Binding-site contacts:
Ligand atom O4B contacts residue FAD1 of chain 1.M at 2.7 Å.
Ligand atom C3 contacts residue PHE119 of chain 1.A at 3.8 Å (hydrophobic).
Ligand atom O1A contacts residue THR254 of chain 1.A at 2.7 Å (h-bond).
Ligand atom C3 contacts residue FAD1 of chain 1.M at 3.0 Å.
Ligand atom O1B contacts residue PHE119 of chain 1.A at 3.9 Å.
Ligand atom C1 contacts residue GLU255 of chain 1.A at 3.6 Å.
Ligand atom O1B contacts residue ARG286 of chain 1.A at 3.3 Å (salt-bridge).
Ligand atom O2 contacts residue HIS354 of chain 1.A at 3.1 Å (h-bond).
Ligand atom O4A contacts residue ARG399 of chain 1.A at 2.7 Å (salt-bridge).
Ligand atom C3 contacts residue ARG286 of chain 1.A at 2.9 Å.
Ligand atom O4B contacts residue ARG286 of chain 1.A at 3.8 Å.
Ligand atom C4 contacts residue GLY402 of chain 1.A at 3.8 Å.
Ligand atom C1 contacts residue THR254 of chain 1.A at 3.2 Å.
Ligand atom O4A contacts residue ARG286 of chain 1.A at 3.1 Å (salt-bridge).
Ligand atom O1A contacts residue GLN50 of chain 1.A at 3.8 Å.
Ligand atom O2 contacts residue FAD1 of chain 1.M at 3.8 Å.
Ligand atom O1B contacts residue HIS242 of chain 1.A at 3.0 Å (h-bond).
Ligand atom C4 contacts residue GLY401 of chain 1.A at 4.0 Å.
Ligand atom C4 contacts residue FAD1 of chain 1.M at 3.0 Å.
Ligand atom C1 contacts residue GLY51 of chain 1.A at 3.9 Å.
Ligand atom C4 contacts residue ARG286 of chain 1.A at 3.2 Å.
Ligand atom O2 contacts residue LEU252 of chain 1.A at 3.6 Å.
Ligand atom C4 contacts residue ARG399 of chain 1.A at 3.5 Å.
Ligand atom O1B contacts residue THR254 of chain 1.A at 3.2 Å (h-bond).
Ligand atom C2 contacts residue ARG286 of chain 1.A at 3.3 Å.
Ligand atom C2 contacts residue FAD1 of chain 1.M at 3.2 Å.
Ligand atom C1 contacts residue ARG286 of chain 1.A at 3.6 Å.
Ligand atom O4B contacts residue GLY401 of chain 1.A at 3.4 Å.
Ligand atom O2 contacts residue HIS242 of chain 1.A at 3.1 Å.
Ligand atom O1A contacts residue PHE119 of chain 1.A at 3.6 Å.
Ligand atom O4B contacts residue ARG399 of chain 1.A at 2.8 Å (salt-bridge).
Ligand atom C1 contacts residue PHE119 of chain 1.A at 3.8 Å (hydrophobic).
Ligand atom O4A contacts residue HIS354 of chain 1.A at 3.0 Å (h-bond).
Ligand atom O2 contacts residue ARG286 of chain 1.A at 3.1 Å (salt-bridge).
Ligand atom O4A contacts residue FAD1 of chain 1.M at 3.0 Å.
Ligand atom O1A contacts residue FAD1 of chain 1.M at 3.4 Å (h-bond).
Ligand atom O4B contacts residue GLY402 of chain 1.A at 2.7 Å (h-bond).
Ligand atom C1 contacts residue HIS242 of chain 1.A at 3.9 Å.
Ligand atom O1A contacts residue GLY51 of chain 1.A at 2.7 Å (h-bond).
Ligand atom O1B contacts residue GLU255 of chain 1.A at 2.5 Å (salt-bridge).

This protein binds this small molecule.
Small molecule (SMILES): O=C([O-])[C@H](O)/C=C(/[O-])O

Sequence of chain 1.A:
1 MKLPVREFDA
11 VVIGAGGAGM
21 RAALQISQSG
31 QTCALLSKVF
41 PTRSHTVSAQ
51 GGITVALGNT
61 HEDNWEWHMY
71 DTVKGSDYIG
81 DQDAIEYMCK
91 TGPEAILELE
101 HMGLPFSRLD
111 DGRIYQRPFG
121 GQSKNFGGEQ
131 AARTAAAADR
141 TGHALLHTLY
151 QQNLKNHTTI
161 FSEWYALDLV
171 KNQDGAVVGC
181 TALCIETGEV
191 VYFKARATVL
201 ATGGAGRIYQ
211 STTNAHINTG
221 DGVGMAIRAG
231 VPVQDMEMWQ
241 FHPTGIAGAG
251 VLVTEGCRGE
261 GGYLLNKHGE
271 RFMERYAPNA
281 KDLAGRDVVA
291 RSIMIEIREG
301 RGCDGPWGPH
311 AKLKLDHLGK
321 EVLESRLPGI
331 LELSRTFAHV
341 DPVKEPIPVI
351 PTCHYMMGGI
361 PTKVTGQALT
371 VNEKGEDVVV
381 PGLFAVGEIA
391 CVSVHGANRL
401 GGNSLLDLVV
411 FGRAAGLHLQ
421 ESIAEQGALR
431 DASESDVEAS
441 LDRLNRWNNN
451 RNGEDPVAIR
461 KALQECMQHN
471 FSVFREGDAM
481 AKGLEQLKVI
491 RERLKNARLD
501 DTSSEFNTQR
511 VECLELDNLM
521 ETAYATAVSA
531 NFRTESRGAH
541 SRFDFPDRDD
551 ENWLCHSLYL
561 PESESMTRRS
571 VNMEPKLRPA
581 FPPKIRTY